Sequence of chain 1.A:
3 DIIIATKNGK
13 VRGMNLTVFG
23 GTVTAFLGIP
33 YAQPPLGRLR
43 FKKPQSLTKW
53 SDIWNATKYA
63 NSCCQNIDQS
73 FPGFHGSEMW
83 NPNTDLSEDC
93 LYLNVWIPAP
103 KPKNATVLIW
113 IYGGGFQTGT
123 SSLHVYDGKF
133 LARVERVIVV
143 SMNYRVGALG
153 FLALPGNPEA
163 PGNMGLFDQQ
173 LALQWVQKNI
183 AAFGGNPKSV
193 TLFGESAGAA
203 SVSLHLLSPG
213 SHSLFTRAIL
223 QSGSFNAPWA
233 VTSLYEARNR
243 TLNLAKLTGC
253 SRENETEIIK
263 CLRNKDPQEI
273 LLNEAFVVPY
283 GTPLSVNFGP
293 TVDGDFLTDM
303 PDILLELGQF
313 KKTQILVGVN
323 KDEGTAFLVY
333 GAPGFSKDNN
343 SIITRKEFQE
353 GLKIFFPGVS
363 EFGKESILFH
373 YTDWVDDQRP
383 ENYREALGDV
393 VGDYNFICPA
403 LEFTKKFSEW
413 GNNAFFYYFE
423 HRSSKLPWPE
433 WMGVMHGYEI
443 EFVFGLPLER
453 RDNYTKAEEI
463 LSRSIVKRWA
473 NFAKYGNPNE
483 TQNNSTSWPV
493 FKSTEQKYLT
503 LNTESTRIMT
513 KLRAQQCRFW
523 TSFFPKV

A protein and the small-molecule ligand that binds it are described below.
Small molecule (SMILES): CC(=O)N[C@H]1[C@H](O[C@H]2[C@H](O)[C@@H](NC(C)=O)CO[C@@H]2CO)O[C@H](CO)[C@@H](O)[C@@H]1O

Binding-site contacts:
Ligand atom O6 contacts residue TYR477 of chain 1.A at 4.3 Å.
Ligand atom C1 contacts residue TYR477 of chain 1.A at 4.4 Å (hydrophobic).
Ligand atom O5 contacts residue ASN479 of chain 1.A at 3.9 Å.
Ligand atom C1 contacts residue ASN481 of chain 1.A at 1.4 Å.
Ligand atom N2 contacts residue ASN473 of chain 1.A at 4.3 Å.
Ligand atom C7 contacts residue GLU482 of chain 1.A at 4.1 Å.
Ligand atom C2 contacts residue ASN481 of chain 1.A at 2.5 Å.
Ligand atom C8 contacts residue GLU482 of chain 1.A at 3.5 Å.
Ligand atom C3 contacts residue ASN481 of chain 1.A at 3.8 Å.
Ligand atom C3 contacts residue TYR477 of chain 1.A at 4.0 Å (hydrophobic).
Ligand atom C5 contacts residue ASN481 of chain 1.A at 3.5 Å.
Ligand atom N2 contacts residue ASN481 of chain 1.A at 3.1 Å (h-bond).
Ligand atom C6 contacts residue ASN479 of chain 1.A at 4.3 Å.
Ligand atom O3 contacts residue TYR477 of chain 1.A at 4.3 Å.
Ligand atom O7 contacts residue GLN484 of chain 1.A at 4.2 Å.
Ligand atom C6 contacts residue TYR477 of chain 1.A at 4.0 Å (hydrophobic).
Ligand atom C7 contacts residue ASN473 of chain 1.A at 4.3 Å.
Ligand atom C7 contacts residue ASN481 of chain 1.A at 3.7 Å.
Ligand atom O7 contacts residue ASN481 of chain 1.A at 3.9 Å.
Ligand atom O4 contacts residue TYR477 of chain 1.A at 4.0 Å.
Ligand atom N2 contacts residue TYR477 of chain 1.A at 4.1 Å.
Ligand atom C4 contacts residue ASN481 of chain 1.A at 4.2 Å.
Ligand atom C6 contacts residue ASN481 of chain 1.A at 4.5 Å.
Ligand atom O7 contacts residue GLU482 of chain 1.A at 4.3 Å.
Ligand atom C8 contacts residue ASN473 of chain 1.A at 3.7 Å.
Ligand atom O5 contacts residue ASN481 of chain 1.A at 2.2 Å (h-bond).
Ligand atom O5 contacts residue TYR477 of chain 1.A at 3.8 Å.